The small molecule below binds the protein below.
Small molecule (SMILES): NC(=O)CN1C(=O)[C@@H](NC(=O)C2=CC3=CC(Cl)SC3=N2)Cc2ccccc21

Sequence of chain 1.B:
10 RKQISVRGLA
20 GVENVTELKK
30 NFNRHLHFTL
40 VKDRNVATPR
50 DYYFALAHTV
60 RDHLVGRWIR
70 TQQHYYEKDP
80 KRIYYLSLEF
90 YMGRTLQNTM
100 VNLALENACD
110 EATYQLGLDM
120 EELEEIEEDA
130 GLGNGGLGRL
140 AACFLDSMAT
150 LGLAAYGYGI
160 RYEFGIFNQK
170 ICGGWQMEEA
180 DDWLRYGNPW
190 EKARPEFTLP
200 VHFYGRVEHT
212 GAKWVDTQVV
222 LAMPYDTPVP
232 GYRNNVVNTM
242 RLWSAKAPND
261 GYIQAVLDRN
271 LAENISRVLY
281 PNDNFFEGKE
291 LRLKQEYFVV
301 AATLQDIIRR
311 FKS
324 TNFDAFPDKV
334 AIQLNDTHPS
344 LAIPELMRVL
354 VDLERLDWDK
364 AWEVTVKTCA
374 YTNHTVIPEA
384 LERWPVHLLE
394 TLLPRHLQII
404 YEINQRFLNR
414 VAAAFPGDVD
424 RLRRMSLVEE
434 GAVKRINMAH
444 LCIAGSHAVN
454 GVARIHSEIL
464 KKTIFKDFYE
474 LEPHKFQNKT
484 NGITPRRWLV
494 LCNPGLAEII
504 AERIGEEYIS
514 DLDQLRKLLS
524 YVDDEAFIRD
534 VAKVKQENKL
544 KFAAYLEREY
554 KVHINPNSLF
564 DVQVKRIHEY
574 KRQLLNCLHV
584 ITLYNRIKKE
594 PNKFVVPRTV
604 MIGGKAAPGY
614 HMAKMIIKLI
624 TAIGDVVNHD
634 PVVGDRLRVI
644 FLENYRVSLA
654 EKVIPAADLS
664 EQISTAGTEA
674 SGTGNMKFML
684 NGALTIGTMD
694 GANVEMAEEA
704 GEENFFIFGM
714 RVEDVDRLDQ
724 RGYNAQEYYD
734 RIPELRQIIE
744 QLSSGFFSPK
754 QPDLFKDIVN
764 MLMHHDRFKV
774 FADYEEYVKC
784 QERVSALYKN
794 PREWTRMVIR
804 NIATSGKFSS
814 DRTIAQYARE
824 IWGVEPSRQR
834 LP

Sequence of chain 1.A:
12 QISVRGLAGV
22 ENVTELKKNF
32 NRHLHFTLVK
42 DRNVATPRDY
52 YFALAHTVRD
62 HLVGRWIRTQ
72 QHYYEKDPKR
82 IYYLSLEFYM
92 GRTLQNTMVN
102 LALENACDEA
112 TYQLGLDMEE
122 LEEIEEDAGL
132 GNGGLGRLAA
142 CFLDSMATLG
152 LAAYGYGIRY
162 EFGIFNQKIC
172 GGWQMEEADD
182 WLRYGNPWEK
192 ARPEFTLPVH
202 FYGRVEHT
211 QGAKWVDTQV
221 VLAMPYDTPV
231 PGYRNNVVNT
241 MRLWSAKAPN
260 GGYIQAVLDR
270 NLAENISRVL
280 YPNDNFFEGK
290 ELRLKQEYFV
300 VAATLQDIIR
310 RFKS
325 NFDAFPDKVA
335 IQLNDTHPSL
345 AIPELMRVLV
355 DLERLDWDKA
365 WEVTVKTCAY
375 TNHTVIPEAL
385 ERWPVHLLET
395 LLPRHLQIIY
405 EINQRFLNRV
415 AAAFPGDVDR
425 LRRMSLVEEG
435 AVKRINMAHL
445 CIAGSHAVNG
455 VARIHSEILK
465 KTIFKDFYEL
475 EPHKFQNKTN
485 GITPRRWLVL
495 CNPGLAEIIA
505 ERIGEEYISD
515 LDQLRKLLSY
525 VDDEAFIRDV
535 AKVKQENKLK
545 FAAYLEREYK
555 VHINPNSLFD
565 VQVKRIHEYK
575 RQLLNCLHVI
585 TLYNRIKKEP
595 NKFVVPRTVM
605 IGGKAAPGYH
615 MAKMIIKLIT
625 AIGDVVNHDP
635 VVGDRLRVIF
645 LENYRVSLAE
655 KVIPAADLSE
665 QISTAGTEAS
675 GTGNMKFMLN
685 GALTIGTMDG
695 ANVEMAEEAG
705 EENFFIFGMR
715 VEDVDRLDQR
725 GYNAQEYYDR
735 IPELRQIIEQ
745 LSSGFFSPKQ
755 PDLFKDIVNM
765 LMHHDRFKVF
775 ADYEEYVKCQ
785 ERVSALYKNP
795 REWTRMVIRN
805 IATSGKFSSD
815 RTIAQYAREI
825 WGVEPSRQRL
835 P

Binding-site contacts:
Ligand atom S2 contacts residue ARG60 of chain 1.B at 3.6 Å.
Ligand atom C14 contacts residue THR38 of chain 1.A at 3.7 Å.
Ligand atom C12 contacts residue THR38 of chain 1.A at 3.8 Å.
Ligand atom N8 contacts residue PRO188 of chain 1.B at 3.7 Å.
Ligand atom CL contacts residue ARG60 of chain 1.B at 3.5 Å.
Ligand atom N8 contacts residue LYS191 of chain 1.B at 3.6 Å.
Ligand atom C21 contacts residue LYS191 of chain 1.B at 3.3 Å.
Ligand atom C10 contacts residue THR38 of chain 1.A at 3.7 Å.
Ligand atom C15 contacts residue HIS57 of chain 1.A at 3.7 Å.
Ligand atom C25 contacts residue GLY186 of chain 1.A at 3.6 Å.
Ligand atom C7 contacts residue LYS191 of chain 1.B at 3.5 Å.
Ligand atom C3 contacts residue PRO188 of chain 1.B at 3.7 Å (hydrophobic).
Ligand atom O22 contacts residue PRO194 of chain 1.B at 3.7 Å.
Ligand atom C10 contacts residue LYS191 of chain 1.B at 3.5 Å.
Ligand atom C4 contacts residue ARG60 of chain 1.B at 3.5 Å.
Ligand atom N8 contacts residue GLU190 of chain 1.B at 2.7 Å (salt-bridge).
Ligand atom N8 contacts residue ARG60 of chain 1.B at 3.4 Å (salt-bridge).
Ligand atom C20 contacts residue LEU39 of chain 1.A at 3.5 Å (hydrophobic).
Ligand atom C4 contacts residue VAL40 of chain 1.A at 3.5 Å (hydrophobic).
Ligand atom O22 contacts residue LYS191 of chain 1.B at 3.0 Å (salt-bridge).
Ligand atom N23 contacts residue ALA192 of chain 1.B at 3.7 Å.
Ligand atom C6 contacts residue THR38 of chain 1.A at 3.2 Å.
Ligand atom CL contacts residue LEU63 of chain 1.B at 3.8 Å.
Ligand atom C7 contacts residue ARG60 of chain 1.B at 3.3 Å.
Ligand atom O13 contacts residue GLU190 of chain 1.B at 3.3 Å (salt-bridge).
Ligand atom C6 contacts residue ARG60 of chain 1.B at 3.4 Å.
Ligand atom C1 contacts residue ARG60 of chain 1.B at 3.3 Å.
Ligand atom O19 contacts residue LYS191 of chain 1.B at 2.5 Å (salt-bridge).
Ligand atom C3 contacts residue GLU190 of chain 1.B at 3.6 Å.
Ligand atom C20 contacts residue PHE53 of chain 1.A at 3.6 Å (hydrophobic).
Ligand atom S2 contacts residue PRO188 of chain 1.B at 3.6 Å (h-bond).
Ligand atom N23 contacts residue TYR185 of chain 1.A at 3.5 Å (h-bond).
Ligand atom C6 contacts residue VAL40 of chain 1.A at 3.6 Å (hydrophobic).
Ligand atom C27 contacts residue HIS57 of chain 1.A at 3.3 Å.
Ligand atom C24 contacts residue TYR185 of chain 1.A at 3.7 Å (hydrophobic).
Ligand atom C7 contacts residue GLU190 of chain 1.B at 3.7 Å.
Ligand atom C3 contacts residue ARG60 of chain 1.B at 3.5 Å.
Ligand atom C5 contacts residue VAL40 of chain 1.A at 3.5 Å (hydrophobic).
Ligand atom N11 contacts residue THR38 of chain 1.A at 2.9 Å (h-bond).
Ligand atom C5 contacts residue ARG60 of chain 1.B at 3.5 Å.